Sequence of chain 1.A:
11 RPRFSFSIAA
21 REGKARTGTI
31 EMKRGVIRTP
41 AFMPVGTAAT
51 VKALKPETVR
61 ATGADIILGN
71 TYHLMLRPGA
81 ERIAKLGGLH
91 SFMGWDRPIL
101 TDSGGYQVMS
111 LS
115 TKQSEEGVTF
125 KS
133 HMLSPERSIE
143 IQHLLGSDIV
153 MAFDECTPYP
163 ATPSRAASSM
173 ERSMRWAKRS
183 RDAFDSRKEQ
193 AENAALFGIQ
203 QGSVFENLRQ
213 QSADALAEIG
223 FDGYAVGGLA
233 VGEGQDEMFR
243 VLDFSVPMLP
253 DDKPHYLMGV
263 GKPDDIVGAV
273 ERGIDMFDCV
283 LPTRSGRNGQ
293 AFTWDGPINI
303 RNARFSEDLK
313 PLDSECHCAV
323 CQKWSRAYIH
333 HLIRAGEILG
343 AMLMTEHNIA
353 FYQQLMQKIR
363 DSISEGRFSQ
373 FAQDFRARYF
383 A

Binding-site contacts:
Ligand atom N7 contacts residue ILE201 of chain 1.A at 4.2 Å.
Ligand atom C9 contacts residue ALA232 of chain 1.A at 4.2 Å (hydrophobic).
Ligand atom C2 contacts residue GLY230 of chain 1.A at 3.8 Å.
Ligand atom C14 contacts residue GLY261 of chain 1.A at 3.6 Å.
Ligand atom N3 contacts residue GLY230 of chain 1.A at 4.1 Å.
Ligand atom N5 contacts residue MET260 of chain 1.A at 3.4 Å.
Ligand atom C2 contacts residue GLY229 of chain 1.A at 4.2 Å.
Ligand atom C6 contacts residue MET260 of chain 1.A at 3.4 Å (hydrophobic).
Ligand atom C2 contacts residue CYS158 of chain 1.A at 3.7 Å (hydrophobic).
Ligand atom C2 contacts residue GLN203 of chain 1.A at 3.9 Å.
Ligand atom C11 contacts residue ALA232 of chain 1.A at 3.8 Å (hydrophobic).
Ligand atom O8 contacts residue GLN203 of chain 1.A at 3.0 Å (h-bond).
Ligand atom C2 contacts residue ASP156 of chain 1.A at 3.7 Å.
Ligand atom C6 contacts residue ASP156 of chain 1.A at 3.8 Å.
Ligand atom O8 contacts residue ASP156 of chain 1.A at 3.6 Å.
Ligand atom N7 contacts residue MET260 of chain 1.A at 3.5 Å.
Ligand atom N7 contacts residue SER103 of chain 1.A at 4.0 Å.
Ligand atom C2 contacts residue MET260 of chain 1.A at 4.2 Å (hydrophobic).
Ligand atom C4 contacts residue TYR106 of chain 1.A at 3.7 Å (hydrophobic).
Ligand atom N7 contacts residue TYR106 of chain 1.A at 3.8 Å.
Ligand atom N1 contacts residue CYS158 of chain 1.A at 4.1 Å.
Ligand atom C11 contacts residue TYR106 of chain 1.A at 3.5 Å (hydrophobic).
Ligand atom O8 contacts residue CYS158 of chain 1.A at 3.4 Å (h-bond).
Ligand atom N1 contacts residue ASP156 of chain 1.A at 2.9 Å (salt-bridge).
Ligand atom C10 contacts residue TYR106 of chain 1.A at 3.8 Å (hydrophobic).
Ligand atom N3 contacts residue CYS158 of chain 1.A at 3.8 Å.
Ligand atom N1 contacts residue GLN203 of chain 1.A at 4.1 Å.
Ligand atom C13 contacts residue MET260 of chain 1.A at 4.2 Å (hydrophobic).
Ligand atom O8 contacts residue GLY230 of chain 1.A at 2.8 Å (h-bond).
Ligand atom N7 contacts residue ASP156 of chain 1.A at 3.0 Å (salt-bridge).
Ligand atom C9 contacts residue GLY261 of chain 1.A at 3.6 Å.
Ligand atom N1 contacts residue TYR106 of chain 1.A at 4.2 Å.
Ligand atom N3 contacts residue TYR106 of chain 1.A at 4.0 Å.
Ligand atom C4 contacts residue MET260 of chain 1.A at 4.0 Å (hydrophobic).
Ligand atom C6 contacts residue TYR106 of chain 1.A at 3.5 Å (hydrophobic).
Ligand atom O8 contacts residue GLY229 of chain 1.A at 3.4 Å.
Ligand atom C10 contacts residue ALA232 of chain 1.A at 3.4 Å (hydrophobic).
Ligand atom N1 contacts residue MET260 of chain 1.A at 3.9 Å.
Ligand atom N5 contacts residue TYR106 of chain 1.A at 3.2 Å.
Ligand atom C12 contacts residue TYR106 of chain 1.A at 3.8 Å (hydrophobic).

A protein and the small-molecule ligand that binds it are described below.
Small molecule (SMILES): Nc1nc(-c2ccccc2)nc(=O)[nH]1